The small molecule below binds the protein below.
Small molecule (SMILES): CC(=O)N[C@@H]1[C@@H](O)[C@H](O)[C@@H](CO)O[C@H]1O

Binding-site contacts:
Ligand atom C2 contacts residue ASN648 of chain 1.C at 2.4 Å.
Ligand atom C8 contacts residue ASN648 of chain 1.C at 4.3 Å.
Ligand atom C5 contacts residue ASN648 of chain 1.C at 3.7 Å.
Ligand atom C3 contacts residue ASN648 of chain 1.C at 3.7 Å.
Ligand atom C7 contacts residue ASN648 of chain 1.C at 3.1 Å.
Ligand atom C1 contacts residue ASN648 of chain 1.C at 1.4 Å.
Ligand atom O5 contacts residue ASN648 of chain 1.C at 2.4 Å (h-bond).
Ligand atom N2 contacts residue ASN648 of chain 1.C at 2.8 Å (h-bond).
Ligand atom C8 contacts residue HIS646 of chain 1.C at 4.2 Å.
Ligand atom O7 contacts residue ASN648 of chain 1.C at 3.0 Å (h-bond).
Ligand atom C4 contacts residue ASN648 of chain 1.C at 4.2 Å.

Sequence of chain 1.C:
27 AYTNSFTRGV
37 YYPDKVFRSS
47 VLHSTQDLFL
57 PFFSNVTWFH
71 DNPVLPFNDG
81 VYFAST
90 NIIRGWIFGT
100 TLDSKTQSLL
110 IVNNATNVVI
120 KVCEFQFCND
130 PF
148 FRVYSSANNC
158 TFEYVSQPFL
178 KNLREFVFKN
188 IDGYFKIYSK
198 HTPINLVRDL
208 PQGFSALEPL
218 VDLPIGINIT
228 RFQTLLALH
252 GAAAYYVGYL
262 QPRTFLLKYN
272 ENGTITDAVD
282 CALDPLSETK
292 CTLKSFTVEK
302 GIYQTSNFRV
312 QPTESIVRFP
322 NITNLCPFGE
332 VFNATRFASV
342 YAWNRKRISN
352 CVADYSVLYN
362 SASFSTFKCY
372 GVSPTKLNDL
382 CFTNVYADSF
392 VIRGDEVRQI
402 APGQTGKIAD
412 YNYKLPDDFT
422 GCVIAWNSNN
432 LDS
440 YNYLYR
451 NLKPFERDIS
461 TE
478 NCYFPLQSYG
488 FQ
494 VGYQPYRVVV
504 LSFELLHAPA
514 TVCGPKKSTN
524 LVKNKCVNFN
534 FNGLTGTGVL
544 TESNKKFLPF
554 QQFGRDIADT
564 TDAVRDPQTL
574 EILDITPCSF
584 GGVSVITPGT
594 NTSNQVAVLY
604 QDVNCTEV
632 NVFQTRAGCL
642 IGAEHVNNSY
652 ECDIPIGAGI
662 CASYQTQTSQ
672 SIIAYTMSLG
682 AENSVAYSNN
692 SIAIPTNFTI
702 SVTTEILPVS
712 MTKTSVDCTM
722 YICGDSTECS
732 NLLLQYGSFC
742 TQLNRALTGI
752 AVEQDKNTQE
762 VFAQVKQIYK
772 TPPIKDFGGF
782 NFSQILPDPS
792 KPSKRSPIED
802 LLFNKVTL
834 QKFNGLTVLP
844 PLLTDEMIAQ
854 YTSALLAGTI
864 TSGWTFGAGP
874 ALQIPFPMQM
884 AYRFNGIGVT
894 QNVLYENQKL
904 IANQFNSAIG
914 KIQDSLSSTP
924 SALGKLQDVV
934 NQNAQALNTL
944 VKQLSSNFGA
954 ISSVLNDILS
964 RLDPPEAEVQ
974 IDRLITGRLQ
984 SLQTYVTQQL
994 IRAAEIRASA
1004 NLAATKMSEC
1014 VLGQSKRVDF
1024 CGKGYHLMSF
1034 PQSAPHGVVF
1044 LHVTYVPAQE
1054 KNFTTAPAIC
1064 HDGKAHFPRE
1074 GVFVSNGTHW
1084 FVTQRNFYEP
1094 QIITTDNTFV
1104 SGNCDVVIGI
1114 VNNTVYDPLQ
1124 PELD